A protein and the small-molecule ligand that binds it are described below.
Small molecule (SMILES): Oc1cc(Cl)ccc1Oc1ccc(Cl)cc1Cl

Sequence of chain 1.D:
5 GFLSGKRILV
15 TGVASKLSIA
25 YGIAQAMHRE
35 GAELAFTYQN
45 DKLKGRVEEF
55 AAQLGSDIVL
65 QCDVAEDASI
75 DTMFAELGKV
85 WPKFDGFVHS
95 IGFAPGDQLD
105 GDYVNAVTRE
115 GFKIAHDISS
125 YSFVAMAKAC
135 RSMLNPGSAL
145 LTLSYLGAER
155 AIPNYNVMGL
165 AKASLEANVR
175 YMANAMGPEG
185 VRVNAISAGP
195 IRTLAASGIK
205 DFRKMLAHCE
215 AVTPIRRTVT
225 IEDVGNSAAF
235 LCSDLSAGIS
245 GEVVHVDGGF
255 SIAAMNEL

Binding-site contacts:
Ligand atom C4 contacts residue NAD1 of chain 1.S at 3.5 Å.
Ligand atom C1 contacts residue TYR149 of chain 1.D at 3.9 Å (hydrophobic).
Ligand atom CL16 contacts residue NAD1 of chain 1.S at 3.4 Å.
Ligand atom C2 contacts residue ILE203 of chain 1.D at 3.8 Å (hydrophobic).
Ligand atom C5 contacts residue NAD1 of chain 1.S at 3.4 Å.
Ligand atom C3 contacts residue PHE206 of chain 1.D at 3.9 Å (hydrophobic).
Ligand atom O17 contacts residue LYS166 of chain 1.D at 3.9 Å.
Ligand atom C8 contacts residue NAD1 of chain 1.S at 3.8 Å.
Ligand atom CL14 contacts residue PHE206 of chain 1.D at 3.8 Å.
Ligand atom CL15 contacts residue LEU103 of chain 1.D at 3.8 Å.
Ligand atom C4 contacts residue ILE203 of chain 1.D at 4.0 Å (hydrophobic).
Ligand atom C3 contacts residue NAD1 of chain 1.S at 3.2 Å.
Ligand atom O17 contacts residue NAD1 of chain 1.S at 2.6 Å (h-bond).
Ligand atom CL16 contacts residue GLY96 of chain 1.D at 3.4 Å.
Ligand atom C1 contacts residue NAD1 of chain 1.S at 3.6 Å.
Ligand atom C3 contacts residue ILE203 of chain 1.D at 3.7 Å (hydrophobic).
Ligand atom C12 contacts residue ALA199 of chain 1.D at 4.0 Å (hydrophobic).
Ligand atom C10 contacts residue GLY96 of chain 1.D at 3.4 Å.
Ligand atom C13 contacts residue ALA199 of chain 1.D at 4.0 Å (hydrophobic).
Ligand atom C4 contacts residue ALA200 of chain 1.D at 3.9 Å (hydrophobic).
Ligand atom C1 contacts residue TYR159 of chain 1.D at 3.5 Å (hydrophobic).
Ligand atom C6 contacts residue TYR159 of chain 1.D at 3.6 Å (hydrophobic).
Ligand atom C10 contacts residue ALA199 of chain 1.D at 3.7 Å (hydrophobic).
Ligand atom C13 contacts residue ILE203 of chain 1.D at 4.0 Å (hydrophobic).
Ligand atom C9 contacts residue GLY96 of chain 1.D at 3.9 Å.
Ligand atom O7 contacts residue NAD1 of chain 1.S at 3.2 Å.
Ligand atom CL15 contacts residue ALA98 of chain 1.D at 3.5 Å.
Ligand atom CL15 contacts residue PHE97 of chain 1.D at 4.1 Å.
Ligand atom O17 contacts residue TYR159 of chain 1.D at 2.6 Å (h-bond).
Ligand atom CL14 contacts residue TYR149 of chain 1.D at 3.6 Å.
Ligand atom C3 contacts residue ALA200 of chain 1.D at 4.0 Å (hydrophobic).
Ligand atom C2 contacts residue NAD1 of chain 1.S at 3.4 Å.
Ligand atom C10 contacts residue PHE97 of chain 1.D at 4.1 Å (hydrophobic).
Ligand atom C9 contacts residue ALA199 of chain 1.D at 3.4 Å (hydrophobic).
Ligand atom C9 contacts residue NAD1 of chain 1.S at 4.0 Å.
Ligand atom CL16 contacts residue ALA199 of chain 1.D at 3.5 Å.
Ligand atom C6 contacts residue NAD1 of chain 1.S at 3.5 Å.
Ligand atom C8 contacts residue ALA199 of chain 1.D at 3.8 Å (hydrophobic).
Ligand atom CL14 contacts residue NAD1 of chain 1.S at 3.6 Å.
Ligand atom C12 contacts residue LEU103 of chain 1.D at 3.9 Å (hydrophobic).